Binding-site contacts:
Ligand atom C8 contacts residue GLN244 of chain 1.B at 3.6 Å.
Ligand atom C5 contacts residue ASN246 of chain 1.B at 3.7 Å.
Ligand atom C8 contacts residue SER284 of chain 1.B at 4.1 Å.
Ligand atom C4 contacts residue ASN246 of chain 1.B at 4.3 Å.
Ligand atom N2 contacts residue ASN246 of chain 1.B at 2.9 Å (h-bond).
Ligand atom O5 contacts residue ASN246 of chain 1.B at 2.4 Å (h-bond).
Ligand atom C2 contacts residue ASN246 of chain 1.B at 2.5 Å.
Ligand atom C8 contacts residue ASN246 of chain 1.B at 4.4 Å.
Ligand atom C7 contacts residue ASN246 of chain 1.B at 3.3 Å.
Ligand atom O7 contacts residue ASN246 of chain 1.B at 3.2 Å (h-bond).
Ligand atom C3 contacts residue ASN246 of chain 1.B at 3.8 Å.
Ligand atom C1 contacts residue ASN246 of chain 1.B at 1.4 Å.

The protein below binds the small molecule below.
Small molecule (SMILES): CC(=O)N[C@@H]1[C@@H](O)[C@H](O)[C@@H](CO)O[C@H]1O

Sequence of chain 1.B:
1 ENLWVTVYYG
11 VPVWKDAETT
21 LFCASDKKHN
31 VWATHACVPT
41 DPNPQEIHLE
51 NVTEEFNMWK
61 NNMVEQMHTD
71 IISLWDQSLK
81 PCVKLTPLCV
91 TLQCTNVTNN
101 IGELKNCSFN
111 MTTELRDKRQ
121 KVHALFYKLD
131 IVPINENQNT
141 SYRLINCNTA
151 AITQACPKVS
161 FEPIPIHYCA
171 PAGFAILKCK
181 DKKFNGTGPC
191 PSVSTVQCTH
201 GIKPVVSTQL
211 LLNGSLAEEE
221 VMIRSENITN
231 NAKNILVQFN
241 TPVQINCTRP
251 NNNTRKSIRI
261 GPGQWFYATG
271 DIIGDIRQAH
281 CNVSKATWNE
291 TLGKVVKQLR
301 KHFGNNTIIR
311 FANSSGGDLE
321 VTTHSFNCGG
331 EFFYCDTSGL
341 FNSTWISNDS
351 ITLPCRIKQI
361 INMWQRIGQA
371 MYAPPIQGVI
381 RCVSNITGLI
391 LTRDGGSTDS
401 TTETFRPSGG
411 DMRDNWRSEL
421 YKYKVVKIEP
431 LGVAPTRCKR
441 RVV